Binding-site contacts:
Ligand atom C4 contacts residue ASN1134 of chain 1.C at 4.2 Å.
Ligand atom C1 contacts residue ASN1134 of chain 1.C at 1.4 Å.
Ligand atom C2 contacts residue ASN1134 of chain 1.C at 2.5 Å.
Ligand atom O7 contacts residue ASN1134 of chain 1.C at 3.0 Å (h-bond).
Ligand atom N2 contacts residue ASN1134 of chain 1.C at 2.9 Å (h-bond).
Ligand atom C3 contacts residue ASN1134 of chain 1.C at 3.8 Å.
Ligand atom C7 contacts residue ASN1134 of chain 1.C at 3.1 Å.
Ligand atom C8 contacts residue ASN1134 of chain 1.C at 4.3 Å.
Ligand atom C5 contacts residue ASN1134 of chain 1.C at 3.7 Å.
Ligand atom O5 contacts residue ASN1134 of chain 1.C at 2.4 Å (h-bond).

A small-molecule ligand and the protein it binds are described below.
Small molecule (SMILES): CC(=O)N[C@H]1[C@H](O[C@H]2[C@H](O)[C@@H](NC(C)=O)CO[C@@H]2CO)O[C@H](CO)[C@@H](O[C@@H]2O[C@H](CO)[C@@H](O)[C@H](O)[C@@H]2O)[C@@H]1O

Sequence of chain 1.C:
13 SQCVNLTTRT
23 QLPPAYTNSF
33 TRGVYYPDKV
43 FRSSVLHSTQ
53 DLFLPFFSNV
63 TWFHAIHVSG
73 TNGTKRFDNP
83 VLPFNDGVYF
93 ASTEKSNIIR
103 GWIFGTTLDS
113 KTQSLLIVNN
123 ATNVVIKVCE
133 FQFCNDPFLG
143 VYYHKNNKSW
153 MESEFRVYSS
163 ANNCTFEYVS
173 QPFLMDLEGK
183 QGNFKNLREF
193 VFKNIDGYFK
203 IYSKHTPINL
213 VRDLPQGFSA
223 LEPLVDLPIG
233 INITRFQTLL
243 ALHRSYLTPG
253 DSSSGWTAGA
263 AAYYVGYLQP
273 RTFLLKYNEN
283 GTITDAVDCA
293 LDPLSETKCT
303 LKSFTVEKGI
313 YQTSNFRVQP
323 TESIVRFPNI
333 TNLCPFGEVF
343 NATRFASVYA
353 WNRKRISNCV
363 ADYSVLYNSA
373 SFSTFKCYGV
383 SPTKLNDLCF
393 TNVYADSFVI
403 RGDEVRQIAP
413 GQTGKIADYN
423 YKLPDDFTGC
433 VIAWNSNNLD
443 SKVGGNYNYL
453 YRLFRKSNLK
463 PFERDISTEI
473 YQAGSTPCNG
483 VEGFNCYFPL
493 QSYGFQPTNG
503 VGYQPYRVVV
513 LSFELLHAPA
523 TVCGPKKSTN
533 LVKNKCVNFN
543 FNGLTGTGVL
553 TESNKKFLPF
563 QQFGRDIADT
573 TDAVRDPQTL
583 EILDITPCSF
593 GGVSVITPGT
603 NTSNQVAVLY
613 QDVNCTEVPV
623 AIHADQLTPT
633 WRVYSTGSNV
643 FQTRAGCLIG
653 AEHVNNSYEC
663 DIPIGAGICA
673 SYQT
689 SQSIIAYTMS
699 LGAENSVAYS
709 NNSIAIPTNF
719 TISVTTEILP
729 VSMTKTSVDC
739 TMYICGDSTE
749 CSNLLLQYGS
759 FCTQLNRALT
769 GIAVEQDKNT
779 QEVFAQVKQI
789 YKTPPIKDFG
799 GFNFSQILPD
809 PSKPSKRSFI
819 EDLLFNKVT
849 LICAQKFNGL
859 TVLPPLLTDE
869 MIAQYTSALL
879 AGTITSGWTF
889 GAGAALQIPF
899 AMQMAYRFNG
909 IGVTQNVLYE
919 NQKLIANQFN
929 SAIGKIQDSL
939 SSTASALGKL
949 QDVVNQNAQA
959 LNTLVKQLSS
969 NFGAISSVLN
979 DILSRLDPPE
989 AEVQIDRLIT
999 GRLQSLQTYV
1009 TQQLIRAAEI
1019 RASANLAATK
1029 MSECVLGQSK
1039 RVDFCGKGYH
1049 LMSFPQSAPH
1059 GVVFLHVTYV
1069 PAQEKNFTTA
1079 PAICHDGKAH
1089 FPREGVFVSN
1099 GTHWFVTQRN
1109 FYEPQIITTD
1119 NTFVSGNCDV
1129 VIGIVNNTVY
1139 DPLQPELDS